A protein and the small-molecule ligand that binds it are described below.
Small molecule (SMILES): CC[C@H]1O[C@@H](n2cnc3c(N)ncnc32)[C@H](O)[C@@H]1O

Binding-site contacts:
Ligand atom N3 contacts residue GLU287 of chain 3.C at 3.4 Å (salt-bridge).
Ligand atom C6' contacts residue B121 of chain 3.U at 2.7 Å.
Ligand atom O4' contacts residue PHE329 of chain 3.C at 3.8 Å.
Ligand atom O3' contacts residue GLU287 of chain 3.C at 3.5 Å (salt-bridge).
Ligand atom C2 contacts residue GLU287 of chain 3.C at 3.2 Å.
Ligand atom N1 contacts residue SER292 of chain 3.C at 3.6 Å.
Ligand atom C5' contacts residue PHE329 of chain 3.C at 3.5 Å (hydrophobic).
Ligand atom C1' contacts residue GLU287 of chain 3.C at 3.3 Å.
Ligand atom C6 contacts residue GLY289 of chain 3.C at 3.6 Å.
Ligand atom N9 contacts residue VAL326 of chain 3.C at 3.5 Å.
Ligand atom C5' contacts residue B121 of chain 3.U at 3.4 Å.
Ligand atom C6 contacts residue B121 of chain 3.U at 3.7 Å.
Ligand atom O2' contacts residue SER247 of chain 3.C at 3.2 Å (h-bond).
Ligand atom N3 contacts residue SER247 of chain 3.C at 2.9 Å (h-bond).
Ligand atom C2 contacts residue THR288 of chain 3.C at 3.6 Å.
Ligand atom N1 contacts residue GLY289 of chain 3.C at 3.5 Å (h-bond).
Ligand atom C4 contacts residue B121 of chain 3.U at 3.6 Å.
Ligand atom C8 contacts residue PHE329 of chain 3.C at 3.3 Å (hydrophobic).
Ligand atom N7 contacts residue B121 of chain 3.U at 3.5 Å.
Ligand atom C5 contacts residue THR288 of chain 3.C at 3.6 Å.
Ligand atom C6 contacts residue THR288 of chain 3.C at 3.4 Å.
Ligand atom C2 contacts residue SER247 of chain 3.C at 3.1 Å.
Ligand atom N6 contacts residue GLY289 of chain 3.C at 2.8 Å (h-bond).
Ligand atom C2' contacts residue GLU287 of chain 3.C at 3.8 Å.
Ligand atom O2' contacts residue GLU287 of chain 3.C at 3.3 Å (salt-bridge).
Ligand atom N7 contacts residue PHE329 of chain 3.C at 3.6 Å.
Ligand atom C8 contacts residue VAL326 of chain 3.C at 3.5 Å (hydrophobic).
Ligand atom C4 contacts residue VAL326 of chain 3.C at 3.8 Å (hydrophobic).
Ligand atom N6 contacts residue ILE330 of chain 3.C at 3.9 Å.
Ligand atom N6 contacts residue SER292 of chain 3.C at 3.5 Å.
Ligand atom C5 contacts residue B121 of chain 3.U at 3.3 Å.
Ligand atom C2 contacts residue ILE248 of chain 3.C at 3.9 Å (hydrophobic).
Ligand atom N1 contacts residue THR288 of chain 3.C at 3.3 Å.
Ligand atom O2' contacts residue PHE245 of chain 3.C at 3.1 Å.
Ligand atom C8 contacts residue B121 of chain 3.U at 3.9 Å.
Ligand atom O4' contacts residue GLU287 of chain 3.C at 3.8 Å.
Ligand atom C2' contacts residue SER247 of chain 3.C at 3.6 Å.
Ligand atom N7 contacts residue VAL326 of chain 3.C at 3.7 Å.
Ligand atom O3' contacts residue ASN193 of chain 3.C at 3.3 Å (h-bond).
Ligand atom O3' contacts residue PHE245 of chain 3.C at 3.6 Å.

Sequence of chain 3.C:
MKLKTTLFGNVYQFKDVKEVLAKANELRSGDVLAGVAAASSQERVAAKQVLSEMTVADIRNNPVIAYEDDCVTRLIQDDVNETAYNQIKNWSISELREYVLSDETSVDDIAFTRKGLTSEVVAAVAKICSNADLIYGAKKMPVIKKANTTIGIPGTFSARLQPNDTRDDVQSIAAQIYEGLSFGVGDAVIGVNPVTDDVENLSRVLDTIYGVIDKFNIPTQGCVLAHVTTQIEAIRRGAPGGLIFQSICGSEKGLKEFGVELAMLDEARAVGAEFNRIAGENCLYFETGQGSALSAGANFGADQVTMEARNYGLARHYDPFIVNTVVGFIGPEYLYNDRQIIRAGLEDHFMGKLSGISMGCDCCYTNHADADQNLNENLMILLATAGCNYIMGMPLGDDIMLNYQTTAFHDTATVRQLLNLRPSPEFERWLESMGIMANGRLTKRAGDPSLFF